Sequence of chain 1.A:
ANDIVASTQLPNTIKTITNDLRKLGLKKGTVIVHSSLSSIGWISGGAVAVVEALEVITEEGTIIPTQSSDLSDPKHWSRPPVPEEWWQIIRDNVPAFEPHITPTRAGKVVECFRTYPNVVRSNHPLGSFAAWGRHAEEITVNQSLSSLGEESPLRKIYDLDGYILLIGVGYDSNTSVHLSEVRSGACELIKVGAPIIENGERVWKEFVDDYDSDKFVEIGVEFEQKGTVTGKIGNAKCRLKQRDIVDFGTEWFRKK

Sequence of chain 1.B:
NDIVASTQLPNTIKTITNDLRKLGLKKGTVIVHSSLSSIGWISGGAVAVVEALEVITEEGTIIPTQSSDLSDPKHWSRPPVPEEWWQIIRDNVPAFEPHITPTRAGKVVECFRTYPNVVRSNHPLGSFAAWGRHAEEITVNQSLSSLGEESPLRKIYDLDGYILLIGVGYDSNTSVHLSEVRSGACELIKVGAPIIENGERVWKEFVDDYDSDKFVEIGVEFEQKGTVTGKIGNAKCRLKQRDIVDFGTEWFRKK

This protein binds this small molecule.
Small molecule (SMILES): O=c1cc[nH]c(=O)[nH]1

Binding-site contacts:
Ligand atom O2 contacts residue ARG85 of chain 1.A at 2.8 Å (salt-bridge).
Ligand atom C6 contacts residue TRP83 of chain 1.A at 3.5 Å (hydrophobic).
Ligand atom C5 contacts residue SER75 of chain 1.A at 4.3 Å.
Ligand atom O4 contacts residue TRP83 of chain 1.A at 3.5 Å.
Ligand atom N1 contacts residue TRP83 of chain 1.A at 3.6 Å.
Ligand atom C4 contacts residue ARG85 of chain 1.A at 4.2 Å.
Ligand atom C4 contacts residue PRO86 of chain 1.A at 3.8 Å (hydrophobic).
Ligand atom C4 contacts residue ARG111 of chain 1.A at 3.6 Å.
Ligand atom N3 contacts residue ARG111 of chain 1.A at 3.6 Å (salt-bridge).
Ligand atom N3 contacts residue TRP83 of chain 1.A at 3.7 Å.
Ligand atom C6 contacts residue SER75 of chain 1.A at 3.4 Å.
Ligand atom C4 contacts residue TRP83 of chain 1.A at 3.4 Å (hydrophobic).
Ligand atom C2 contacts residue ARG111 of chain 1.A at 3.7 Å.
Ligand atom N1 contacts residue SER75 of chain 1.A at 4.2 Å.
Ligand atom C5 contacts residue ARG111 of chain 1.A at 3.7 Å.
Ligand atom C2 contacts residue PRO86 of chain 1.A at 3.5 Å (hydrophobic).
Ligand atom O2 contacts residue TRP83 of chain 1.A at 3.6 Å.
Ligand atom C2 contacts residue TRP83 of chain 1.A at 3.5 Å (hydrophobic).
Ligand atom O2 contacts residue ARG111 of chain 1.A at 4.3 Å.
Ligand atom O4 contacts residue PRO86 of chain 1.A at 3.8 Å.
Ligand atom O2 contacts residue SER84 of chain 1.A at 3.5 Å (h-bond).
Ligand atom C6 contacts residue ARG111 of chain 1.A at 3.5 Å.
Ligand atom C5 contacts residue TRP83 of chain 1.A at 3.6 Å (hydrophobic).
Ligand atom C6 contacts residue ASP76 of chain 1.A at 4.2 Å.
Ligand atom C2 contacts residue ARG85 of chain 1.A at 3.6 Å.
Ligand atom N3 contacts residue ARG85 of chain 1.A at 3.4 Å (salt-bridge).
Ligand atom C5 contacts residue ASP76 of chain 1.A at 3.9 Å.
Ligand atom O2 contacts residue PRO86 of chain 1.A at 3.4 Å (h-bond).
Ligand atom O4 contacts residue TRP46 of chain 1.B at 4.3 Å.
Ligand atom N3 contacts residue PRO86 of chain 1.A at 2.9 Å (h-bond).
Ligand atom N1 contacts residue ARG111 of chain 1.A at 3.4 Å (salt-bridge).
Ligand atom O4 contacts residue ARG111 of chain 1.A at 4.0 Å.